Sequence of chain 1.D:
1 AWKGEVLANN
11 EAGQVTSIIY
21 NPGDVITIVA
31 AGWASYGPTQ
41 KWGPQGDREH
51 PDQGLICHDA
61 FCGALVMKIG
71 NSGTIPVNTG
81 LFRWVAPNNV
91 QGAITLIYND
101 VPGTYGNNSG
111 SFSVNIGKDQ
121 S

The protein below binds the small molecule below.
Small molecule (SMILES): O=c1ccc2nc3ccc(O)cc3oc-2c1

Binding-site contacts:
Ligand atom C32 contacts residue HIS50 of chain 1.D at 4.4 Å.
Ligand atom O6 contacts residue TYR36 of chain 1.D at 3.7 Å.
Ligand atom C31 contacts residue HIS50 of chain 1.D at 4.4 Å.
Ligand atom C25 contacts residue HIS50 of chain 1.D at 4.4 Å.
Ligand atom C24 contacts residue GLN53 of chain 1.D at 3.4 Å.
Ligand atom C31 contacts residue TYR36 of chain 1.D at 4.3 Å (hydrophobic).
Ligand atom C23 contacts residue PRO51 of chain 1.D at 4.4 Å (hydrophobic).
Ligand atom C30 contacts residue GAL1 of chain 1.P at 2.3 Å.
Ligand atom C30 contacts residue HIS50 of chain 1.D at 3.8 Å.
Ligand atom C29 contacts residue GAL1 of chain 1.P at 2.6 Å.
Ligand atom O5 contacts residue GLN53 of chain 1.D at 3.7 Å.
Ligand atom C31 contacts residue GAL1 of chain 1.P at 3.6 Å.
Ligand atom O5 contacts residue HIS50 of chain 1.D at 3.6 Å.
Ligand atom C29 contacts residue GLN53 of chain 1.D at 4.3 Å.
Ligand atom C31 contacts residue PRO38 of chain 1.D at 4.1 Å (hydrophobic).
Ligand atom C25 contacts residue GLN53 of chain 1.D at 4.1 Å.
Ligand atom O6 contacts residue GAL1 of chain 1.P at 1.4 Å.
Ligand atom O6 contacts residue HIS50 of chain 1.D at 4.5 Å.
Ligand atom C28 contacts residue HIS50 of chain 1.D at 3.3 Å.
Ligand atom C30 contacts residue TYR36 of chain 1.D at 4.0 Å (hydrophobic).
Ligand atom C24 contacts residue PRO51 of chain 1.D at 4.1 Å (hydrophobic).
Ligand atom C29 contacts residue HIS50 of chain 1.D at 3.2 Å.
Ligand atom C27 contacts residue HIS50 of chain 1.D at 3.9 Å.
Ligand atom C28 contacts residue GAL1 of chain 1.P at 4.1 Å.
Ligand atom O6 contacts residue PRO38 of chain 1.D at 4.4 Å.